Binding-site contacts:
Ligand atom N4 contacts residue LEU229 of chain 1.D at 3.9 Å.
Ligand atom C14 contacts residue LEU229 of chain 1.D at 3.9 Å (hydrophobic).
Ligand atom C10 contacts residue PHE283 of chain 1.D at 3.5 Å (hydrophobic).
Ligand atom C14 contacts residue ILE246 of chain 1.D at 3.7 Å (hydrophobic).
Ligand atom BR20 contacts residue ASP228 of chain 1.D at 3.9 Å.
Ligand atom C19 contacts residue LEU189 of chain 1.D at 4.0 Å (hydrophobic).
Ligand atom C11 contacts residue ILE246 of chain 1.D at 3.8 Å (hydrophobic).
Ligand atom C13 contacts residue PHE250 of chain 1.D at 4.0 Å (hydrophobic).
Ligand atom C7 contacts residue GLN280 of chain 1.D at 3.6 Å.
Ligand atom C10 contacts residue MET267 of chain 1.D at 3.6 Å (hydrophobic).
Ligand atom C8 contacts residue PHE250 of chain 1.D at 3.7 Å (hydrophobic).
Ligand atom N16 contacts residue LEU189 of chain 1.D at 3.9 Å.
Ligand atom C10 contacts residue PHE250 of chain 1.D at 3.6 Å (hydrophobic).
Ligand atom C7 contacts residue PHE283 of chain 1.D at 3.8 Å (hydrophobic).
Ligand atom C24 contacts residue HIS79 of chain 1.D at 3.8 Å.
Ligand atom C25 contacts residue HIS79 of chain 1.D at 3.8 Å.
Ligand atom C2 contacts residue PHE283 of chain 1.D at 3.6 Å (hydrophobic).
Ligand atom N5 contacts residue PHE283 of chain 1.D at 3.3 Å.
Ligand atom C8 contacts residue PHE283 of chain 1.D at 3.7 Å (hydrophobic).
Ligand atom N6 contacts residue TYR78 of chain 1.D at 3.7 Å.
Ligand atom C24 contacts residue PHE250 of chain 1.D at 3.8 Å (hydrophobic).
Ligand atom C18 contacts residue MET267 of chain 1.D at 3.9 Å (hydrophobic).
Ligand atom C23 contacts residue LEU189 of chain 1.D at 3.6 Å (hydrophobic).
Ligand atom C14 contacts residue SER231 of chain 1.D at 3.2 Å.
Ligand atom O15 contacts residue GLN280 of chain 1.D at 2.9 Å (h-bond).
Ligand atom C11 contacts residue VAL232 of chain 1.D at 3.9 Å (hydrophobic).
Ligand atom C21 contacts residue PHE250 of chain 1.D at 3.8 Å (hydrophobic).
Ligand atom C1 contacts residue PHE283 of chain 1.D at 3.5 Å (hydrophobic).
Ligand atom N6 contacts residue ILE246 of chain 1.D at 3.9 Å.
Ligand atom C13 contacts residue PHE283 of chain 1.D at 3.7 Å (hydrophobic).
Ligand atom N6 contacts residue LEU229 of chain 1.D at 3.7 Å.
Ligand atom O15 contacts residue PHE283 of chain 1.D at 4.0 Å.
Ligand atom C18 contacts residue PHE283 of chain 1.D at 4.0 Å (hydrophobic).
Ligand atom N3 contacts residue PHE250 of chain 1.D at 3.9 Å.
Ligand atom C11 contacts residue PHE283 of chain 1.D at 3.5 Å (hydrophobic).
Ligand atom N3 contacts residue PHE283 of chain 1.D at 3.3 Å.
Ligand atom C21 contacts residue ILE246 of chain 1.D at 4.0 Å (hydrophobic).
Ligand atom C12 contacts residue LEU229 of chain 1.D at 3.6 Å (hydrophobic).
Ligand atom C8 contacts residue GLN280 of chain 1.D at 3.5 Å.
Ligand atom N5 contacts residue PHE250 of chain 1.D at 3.6 Å.

A protein and the small-molecule ligand that binds it are described below.
Small molecule (SMILES): O=c1ccn(-c2ccncc2)nc1-c1ccnn1-c1cccc(Br)c1

Sequence of chain 1.D:
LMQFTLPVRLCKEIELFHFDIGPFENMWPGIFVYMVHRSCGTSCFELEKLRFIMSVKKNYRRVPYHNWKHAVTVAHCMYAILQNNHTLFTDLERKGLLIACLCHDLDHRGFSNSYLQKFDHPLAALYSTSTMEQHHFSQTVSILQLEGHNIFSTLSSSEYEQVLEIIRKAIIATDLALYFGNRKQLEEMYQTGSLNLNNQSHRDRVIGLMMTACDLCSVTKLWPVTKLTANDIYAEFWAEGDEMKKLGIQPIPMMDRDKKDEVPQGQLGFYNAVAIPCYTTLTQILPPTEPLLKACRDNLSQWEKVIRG